A small-molecule ligand and the protein it binds are described below.
Small molecule (SMILES): CCCCCCCCCCCC[N+](C)(C)CCCS(=O)(=O)O

Sequence of chain 7.A:
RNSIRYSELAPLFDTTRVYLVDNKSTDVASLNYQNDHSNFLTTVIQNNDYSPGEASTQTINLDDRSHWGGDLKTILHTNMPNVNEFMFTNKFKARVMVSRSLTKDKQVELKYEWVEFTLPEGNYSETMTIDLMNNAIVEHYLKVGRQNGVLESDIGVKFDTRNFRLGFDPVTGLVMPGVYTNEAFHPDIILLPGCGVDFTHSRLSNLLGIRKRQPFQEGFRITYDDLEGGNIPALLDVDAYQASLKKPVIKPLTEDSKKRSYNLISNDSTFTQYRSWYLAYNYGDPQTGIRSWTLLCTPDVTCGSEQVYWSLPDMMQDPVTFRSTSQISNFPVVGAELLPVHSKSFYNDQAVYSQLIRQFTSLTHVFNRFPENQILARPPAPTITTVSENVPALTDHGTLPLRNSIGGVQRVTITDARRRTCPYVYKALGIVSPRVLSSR

Binding-site contacts:
Ligand atom S1 contacts residue TRP374 of chain 7.A at 4.0 Å.
Ligand atom O2S contacts residue GLY222 of chain 7.A at 3.3 Å (h-bond).
Ligand atom S1 contacts residue LYS215 of chain 7.A at 4.1 Å.
Ligand atom C3 contacts residue TRP374 of chain 7.A at 4.3 Å (hydrophobic).
Ligand atom C13 contacts residue C151 of chain 7.D at 4.5 Å.
Ligand atom S1 contacts residue ARG224 of chain 7.A at 4.3 Å.
Ligand atom O2S contacts residue ARG224 of chain 7.A at 4.5 Å.
Ligand atom C7 contacts residue C151 of chain 7.D at 3.4 Å.
Ligand atom C8 contacts residue C151 of chain 7.D at 3.7 Å.
Ligand atom O3S contacts residue GLY222 of chain 7.A at 2.9 Å (h-bond).
Ligand atom O1S contacts residue LYS215 of chain 7.A at 2.7 Å (salt-bridge).
Ligand atom O1S contacts residue PHE223 of chain 7.A at 4.5 Å.
Ligand atom C10 contacts residue C151 of chain 7.D at 3.4 Å.
Ligand atom O1S contacts residue TRP374 of chain 7.A at 4.3 Å.
Ligand atom C9 contacts residue C151 of chain 7.D at 3.4 Å.
Ligand atom O3S contacts residue TRP374 of chain 7.A at 3.3 Å.
Ligand atom C6 contacts residue C151 of chain 7.D at 4.2 Å.
Ligand atom C12 contacts residue C151 of chain 7.D at 3.4 Å.
Ligand atom C1 contacts residue TRP374 of chain 7.A at 3.6 Å (hydrophobic).
Ligand atom O3S contacts residue PHE223 of chain 7.A at 3.9 Å.
Ligand atom C11 contacts residue C151 of chain 7.D at 3.5 Å.
Ligand atom C16 contacts residue ASP229 of chain 7.A at 4.3 Å.
Ligand atom C2 contacts residue TRP374 of chain 7.A at 4.1 Å (hydrophobic).
Ligand atom O1S contacts residue GLY222 of chain 7.A at 2.3 Å (h-bond).
Ligand atom S1 contacts residue GLY222 of chain 7.A at 3.0 Å (h-bond).
Ligand atom O3S contacts residue ARG224 of chain 7.A at 2.9 Å (salt-bridge).
Ligand atom C5 contacts residue C151 of chain 7.D at 4.0 Å.